Sequence of chain 1.B:
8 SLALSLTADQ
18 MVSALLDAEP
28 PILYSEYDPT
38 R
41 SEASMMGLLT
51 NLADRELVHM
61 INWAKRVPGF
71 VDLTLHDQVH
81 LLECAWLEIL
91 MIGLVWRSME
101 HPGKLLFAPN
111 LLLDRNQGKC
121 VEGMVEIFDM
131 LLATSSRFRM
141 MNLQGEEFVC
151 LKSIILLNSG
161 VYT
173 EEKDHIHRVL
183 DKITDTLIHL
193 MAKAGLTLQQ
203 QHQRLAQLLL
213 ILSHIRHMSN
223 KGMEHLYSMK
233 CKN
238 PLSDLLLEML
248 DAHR

The protein below binds the small molecule below.
Small molecule (SMILES): Oc1ccc(/C(=N\c2ccccc2Cl)c2ccc(O)cc2O)cc1

Binding-site contacts:
Ligand atom C03 contacts residue LEU49 of chain 1.B at 3.7 Å (hydrophobic).
Ligand atom C03 contacts residue MET46 of chain 1.B at 3.9 Å (hydrophobic).
Ligand atom O11 contacts residue GLU56 of chain 1.B at 2.5 Å (salt-bridge).
Ligand atom CL1 contacts residue LEU131 of chain 1.B at 3.9 Å.
Ligand atom O01 contacts residue LEU243 of chain 1.B at 3.5 Å.
Ligand atom C12 contacts residue LEU94 of chain 1.B at 3.9 Å (hydrophobic).
Ligand atom C09 contacts residue GLU56 of chain 1.B at 3.1 Å.
Ligand atom C20 contacts residue GLY224 of chain 1.B at 3.9 Å.
Ligand atom C21 contacts residue GLY224 of chain 1.B at 3.6 Å.
Ligand atom C17 contacts residue MET124 of chain 1.B at 3.8 Å (hydrophobic).
Ligand atom C10 contacts residue GLU56 of chain 1.B at 3.2 Å.
Ligand atom C20 contacts residue HIS227 of chain 1.B at 3.8 Å.
Ligand atom C19 contacts residue ILE127 of chain 1.B at 3.8 Å (hydrophobic).
Ligand atom C02 contacts residue THR50 of chain 1.B at 3.7 Å.
Ligand atom C22 contacts residue LEU87 of chain 1.B at 3.9 Å (hydrophobic).
Ligand atom C19 contacts residue MET124 of chain 1.B at 3.5 Å (hydrophobic).
Ligand atom C24 contacts residue LEU228 of chain 1.B at 3.9 Å (hydrophobic).
Ligand atom C12 contacts residue LEU90 of chain 1.B at 3.4 Å (hydrophobic).
Ligand atom O01 contacts residue THR50 of chain 1.B at 2.8 Å (h-bond).
Ligand atom C21 contacts residue LEU228 of chain 1.B at 3.7 Å (hydrophobic).
Ligand atom C20 contacts residue ILE127 of chain 1.B at 3.6 Å (hydrophobic).
Ligand atom C03 contacts residue THR50 of chain 1.B at 3.9 Å.
Ligand atom C10 contacts residue LEU90 of chain 1.B at 4.0 Å (hydrophobic).
Ligand atom C04 contacts residue LEU49 of chain 1.B at 3.5 Å (hydrophobic).
Ligand atom O11 contacts residue ARG97 of chain 1.B at 2.6 Å (salt-bridge).
Ligand atom O01 contacts residue LEU228 of chain 1.B at 3.8 Å.
Ligand atom C22 contacts residue MET91 of chain 1.B at 4.0 Å (hydrophobic).
Ligand atom C13 contacts residue PHE107 of chain 1.B at 4.0 Å (hydrophobic).
Ligand atom CL1 contacts residue PHE128 of chain 1.B at 4.0 Å.
Ligand atom CL1 contacts residue PHE107 of chain 1.B at 4.0 Å.
Ligand atom C10 contacts residue ARG97 of chain 1.B at 3.7 Å.
Ligand atom C23 contacts residue ALA53 of chain 1.B at 3.8 Å (hydrophobic).
Ligand atom O14 contacts residue LEU94 of chain 1.B at 3.7 Å.
Ligand atom C02 contacts residue LEU228 of chain 1.B at 3.8 Å (hydrophobic).
Ligand atom O14 contacts residue MET91 of chain 1.B at 3.4 Å.
Ligand atom CL1 contacts residue MET124 of chain 1.B at 3.5 Å.
Ligand atom C08 contacts residue ALA53 of chain 1.B at 3.9 Å (hydrophobic).
Ligand atom C24 contacts residue ALA53 of chain 1.B at 3.7 Å (hydrophobic).
Ligand atom O11 contacts residue LEU90 of chain 1.B at 3.8 Å.
Ligand atom C16 contacts residue MET91 of chain 1.B at 3.9 Å (hydrophobic).